Binding-site contacts:
Ligand atom O3 contacts residue ARG175 of chain 1.A at 2.8 Å (salt-bridge).
Ligand atom O5 contacts residue TYR172 of chain 1.A at 4.0 Å.
Ligand atom C2 contacts residue TYR127 of chain 1.A at 3.6 Å (hydrophobic).
Ligand atom O4 contacts residue ARG247 of chain 1.A at 2.8 Å (salt-bridge).
Ligand atom C3 contacts residue ARG175 of chain 1.A at 4.0 Å.
Ligand atom O3 contacts residue GLU249 of chain 1.A at 4.0 Å.
Ligand atom C3 contacts residue TYR172 of chain 1.A at 4.0 Å (hydrophobic).
Ligand atom C5 contacts residue ASP282 of chain 1.A at 3.9 Å.
Ligand atom O2 contacts residue TYR127 of chain 1.A at 3.5 Å.
Ligand atom O6 contacts residue SO41 of chain 1.J at 2.6 Å (h-bond).
Ligand atom C5 contacts residue LG91 of chain 1.E at 3.6 Å.
Ligand atom C1 contacts residue TYR127 of chain 1.A at 3.9 Å (hydrophobic).
Ligand atom O3 contacts residue ALA277 of chain 1.A at 3.6 Å.
Ligand atom O5 contacts residue LG91 of chain 1.E at 2.9 Å.
Ligand atom C3 contacts residue ALA277 of chain 1.A at 4.0 Å (hydrophobic).
Ligand atom O5 contacts residue PHE123 of chain 1.A at 3.7 Å.
Ligand atom C1 contacts residue LG91 of chain 1.E at 2.5 Å.
Ligand atom C2 contacts residue LG91 of chain 1.E at 3.8 Å.
Ligand atom O4 contacts residue ARG175 of chain 1.A at 3.6 Å (salt-bridge).
Ligand atom O2 contacts residue LG91 of chain 1.E at 3.9 Å.
Ligand atom C2 contacts residue ASN166 of chain 1.A at 3.9 Å.
Ligand atom O6 contacts residue ARG122 of chain 1.A at 3.0 Å (salt-bridge).
Ligand atom C4 contacts residue GLU249 of chain 1.A at 3.4 Å.
Ligand atom O2 contacts residue GLN177 of chain 1.A at 3.4 Å (h-bond).
Ligand atom C6 contacts residue GLU249 of chain 1.A at 3.8 Å.
Ligand atom C6 contacts residue SER250 of chain 1.A at 3.8 Å.
Ligand atom C1 contacts residue PHE123 of chain 1.A at 4.0 Å (hydrophobic).
Ligand atom O4 contacts residue GLU249 of chain 1.A at 2.7 Å (salt-bridge).
Ligand atom O1 contacts residue LG91 of chain 1.E at 1.5 Å.
Ligand atom O3 contacts residue TYR172 of chain 1.A at 3.4 Å.
Ligand atom C4 contacts residue ARG247 of chain 1.A at 4.0 Å.
Ligand atom O1 contacts residue ASP282 of chain 1.A at 3.4 Å (salt-bridge).
Ligand atom C6 contacts residue SO41 of chain 1.J at 3.2 Å.
Ligand atom O6 contacts residue TYR482 of chain 1.A at 3.9 Å.
Ligand atom O3 contacts residue ASN166 of chain 1.A at 2.5 Å (h-bond).
Ligand atom C5 contacts residue SO41 of chain 1.J at 3.7 Å.
Ligand atom O2 contacts residue ASN166 of chain 1.A at 3.0 Å (h-bond).
Ligand atom C2 contacts residue TYR172 of chain 1.A at 3.5 Å (hydrophobic).
Ligand atom C4 contacts residue TYR172 of chain 1.A at 3.7 Å (hydrophobic).
Ligand atom C3 contacts residue ASN166 of chain 1.A at 3.7 Å.

The small molecule below binds the protein below.
Small molecule (SMILES): OC[C@H]1O[C@H](O)[C@H](O)[C@@H](O)[C@@H]1O

Sequence of chain 1.A:
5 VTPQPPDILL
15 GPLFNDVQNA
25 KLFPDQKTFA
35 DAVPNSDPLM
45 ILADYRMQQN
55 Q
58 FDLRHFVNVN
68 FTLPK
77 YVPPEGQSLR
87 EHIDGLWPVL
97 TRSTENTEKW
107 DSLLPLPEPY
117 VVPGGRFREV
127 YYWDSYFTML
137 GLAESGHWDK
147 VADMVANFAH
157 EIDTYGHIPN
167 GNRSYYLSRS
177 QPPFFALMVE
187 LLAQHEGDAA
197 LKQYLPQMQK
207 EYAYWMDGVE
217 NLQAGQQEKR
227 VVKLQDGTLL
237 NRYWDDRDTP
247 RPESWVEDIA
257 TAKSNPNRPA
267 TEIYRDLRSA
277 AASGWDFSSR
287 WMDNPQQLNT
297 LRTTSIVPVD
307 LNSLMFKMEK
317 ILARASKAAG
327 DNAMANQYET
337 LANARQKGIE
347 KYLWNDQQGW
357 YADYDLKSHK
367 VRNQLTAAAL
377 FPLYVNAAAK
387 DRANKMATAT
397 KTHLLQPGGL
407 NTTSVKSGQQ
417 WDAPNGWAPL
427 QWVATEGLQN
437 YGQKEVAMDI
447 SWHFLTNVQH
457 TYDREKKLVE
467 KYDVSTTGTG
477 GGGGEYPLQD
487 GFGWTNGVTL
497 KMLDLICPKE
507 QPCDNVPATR